Sequence of chain 1.A:
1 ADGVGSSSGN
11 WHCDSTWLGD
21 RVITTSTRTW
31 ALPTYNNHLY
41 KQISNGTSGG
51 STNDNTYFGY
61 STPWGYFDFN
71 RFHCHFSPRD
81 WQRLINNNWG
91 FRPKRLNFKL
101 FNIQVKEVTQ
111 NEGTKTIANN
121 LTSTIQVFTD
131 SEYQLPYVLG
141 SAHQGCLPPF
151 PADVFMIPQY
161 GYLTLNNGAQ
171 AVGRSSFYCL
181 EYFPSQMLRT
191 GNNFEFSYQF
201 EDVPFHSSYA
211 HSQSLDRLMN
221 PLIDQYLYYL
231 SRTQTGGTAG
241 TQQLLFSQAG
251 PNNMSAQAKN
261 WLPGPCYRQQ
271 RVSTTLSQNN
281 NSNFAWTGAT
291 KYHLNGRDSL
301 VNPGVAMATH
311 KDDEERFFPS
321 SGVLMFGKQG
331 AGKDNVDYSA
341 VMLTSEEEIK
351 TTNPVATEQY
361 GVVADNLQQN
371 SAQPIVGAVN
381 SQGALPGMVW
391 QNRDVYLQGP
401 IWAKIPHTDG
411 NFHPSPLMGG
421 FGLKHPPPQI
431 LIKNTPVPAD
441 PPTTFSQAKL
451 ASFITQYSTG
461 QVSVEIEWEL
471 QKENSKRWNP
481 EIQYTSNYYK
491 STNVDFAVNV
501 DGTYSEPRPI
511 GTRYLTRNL

A small-molecule ligand and the protein it binds are described below.
Small molecule (SMILES): Nc1ccn([C@H]2C[C@H](O)[C@@H](COP(=O)(O)O)O2)c(=O)n1

Binding-site contacts:
Ligand atom C1' contacts residue DA1 of chain 1.JB at 3.9 Å.
Ligand atom N4 contacts residue PRO204 of chain 1.A at 4.2 Å.
Ligand atom C4' contacts residue DA1 of chain 1.JB at 4.0 Å.
Ligand atom C5 contacts residue VAL203 of chain 1.A at 3.8 Å (hydrophobic).
Ligand atom C5 contacts residue ASP202 of chain 1.A at 3.1 Å.
Ligand atom N1 contacts residue PRO204 of chain 1.A at 4.2 Å.
Ligand atom C4 contacts residue VAL203 of chain 1.A at 4.1 Å (hydrophobic).
Ligand atom C6 contacts residue PRO204 of chain 1.A at 3.9 Å (hydrophobic).
Ligand atom N4 contacts residue ASP202 of chain 1.A at 2.4 Å (salt-bridge).
Ligand atom O2 contacts residue DA1 of chain 1.JB at 3.4 Å (h-bond).
Ligand atom N3 contacts residue PRO204 of chain 1.A at 4.0 Å.
Ligand atom C2' contacts residue PRO204 of chain 1.A at 4.0 Å (hydrophobic).
Ligand atom C4 contacts residue PRO204 of chain 1.A at 3.8 Å (hydrophobic).
Ligand atom C4 contacts residue ASP202 of chain 1.A at 3.0 Å.
Ligand atom C2' contacts residue DA1 of chain 1.JB at 2.9 Å.
Ligand atom C2 contacts residue PRO204 of chain 1.A at 4.3 Å (hydrophobic).
Ligand atom N4 contacts residue VAL203 of chain 1.A at 3.4 Å (h-bond).
Ligand atom C6 contacts residue ASP202 of chain 1.A at 4.3 Å.
Ligand atom O3' contacts residue DA1 of chain 1.JB at 1.6 Å.
Ligand atom C5' contacts residue PRO204 of chain 1.A at 4.5 Å (hydrophobic).
Ligand atom N3 contacts residue ASP202 of chain 1.A at 4.2 Å.
Ligand atom C5 contacts residue PRO204 of chain 1.A at 3.6 Å (hydrophobic).
Ligand atom C3' contacts residue DA1 of chain 1.JB at 2.6 Å.
Ligand atom C2 contacts residue DA1 of chain 1.JB at 4.2 Å.